Sequence of chain 1.F:
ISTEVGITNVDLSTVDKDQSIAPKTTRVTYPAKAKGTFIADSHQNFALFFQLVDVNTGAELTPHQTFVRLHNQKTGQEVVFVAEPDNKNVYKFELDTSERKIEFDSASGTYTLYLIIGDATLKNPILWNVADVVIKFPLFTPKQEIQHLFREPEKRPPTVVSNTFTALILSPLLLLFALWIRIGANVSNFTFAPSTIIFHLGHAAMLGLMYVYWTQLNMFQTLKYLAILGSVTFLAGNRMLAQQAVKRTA

Sequence of chain 1.D:
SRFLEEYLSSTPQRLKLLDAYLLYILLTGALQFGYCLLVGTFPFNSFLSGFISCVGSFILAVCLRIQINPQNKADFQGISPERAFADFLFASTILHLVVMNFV

This small molecule binds to this protein.
Small molecule (SMILES): C[C@H]1CC[C@]2(OC1)O[C@H]1[C@H](O)[C@@H]3[C@H]4CC[C@@H]5C[C@H](O[C@H]6O[C@@H](CO)[C@H](O)[C@@H](O)[C@@H]6O)[C@@H](O)C[C@@]5(C)[C@@H]4CC[C@@]3(C)[C@@H]1[C@H]2C

Binding-site contacts:
Ligand atom O12 contacts residue ASP28 of chain 1.D at 3.9 Å.
Ligand atom O14 contacts residue TYR16 of chain 1.D at 2.3 Å (h-bond).
Ligand atom C19 contacts residue LEU559 of chain 1.F at 4.3 Å (hydrophobic).
Ligand atom C06 contacts residue ASP28 of chain 1.D at 3.5 Å.
Ligand atom C04 contacts residue TYR16 of chain 1.D at 3.7 Å (hydrophobic).
Ligand atom C85 contacts residue TYR16 of chain 1.D at 3.6 Å (hydrophobic).
Ligand atom O77 contacts residue ARG562 of chain 1.F at 3.7 Å.
Ligand atom C17 contacts residue LYS25 of chain 1.D at 4.3 Å.
Ligand atom O12 contacts residue LEU32 of chain 1.D at 4.3 Å.
Ligand atom C08 contacts residue ASP28 of chain 1.D at 3.0 Å.
Ligand atom C20 contacts residue ARG562 of chain 1.F at 4.3 Å.
Ligand atom O14 contacts residue ASP28 of chain 1.D at 3.6 Å.
Ligand atom C15 contacts residue LEU559 of chain 1.F at 4.4 Å (hydrophobic).
Ligand atom C17 contacts residue ILE563 of chain 1.F at 3.9 Å (hydrophobic).
Ligand atom C13 contacts residue TYR16 of chain 1.D at 3.5 Å (hydrophobic).
Ligand atom O05 contacts residue ASP28 of chain 1.D at 2.7 Å (salt-bridge).
Ligand atom C13 contacts residue ALA29 of chain 1.D at 4.2 Å (hydrophobic).
Ligand atom C13 contacts residue ASP28 of chain 1.D at 4.0 Å.
Ligand atom C17 contacts residue LEU559 of chain 1.F at 4.3 Å (hydrophobic).
Ligand atom C81 contacts residue LEU559 of chain 1.F at 4.1 Å (hydrophobic).
Ligand atom C04 contacts residue ASP28 of chain 1.D at 3.4 Å.
Ligand atom C09 contacts residue ASP28 of chain 1.D at 3.3 Å.
Ligand atom C19 contacts residue ILE563 of chain 1.F at 4.3 Å (hydrophobic).
Ligand atom C80 contacts residue LEU17 of chain 1.D at 3.3 Å (hydrophobic).
Ligand atom O22 contacts residue ARG562 of chain 1.F at 4.1 Å.
Ligand atom C07 contacts residue ASP28 of chain 1.D at 3.4 Å.
Ligand atom C18 contacts residue LEU17 of chain 1.D at 4.4 Å (hydrophobic).
Ligand atom C11 contacts residue ASP28 of chain 1.D at 3.2 Å.
Ligand atom C21 contacts residue ARG562 of chain 1.F at 3.6 Å.
Ligand atom C18 contacts residue LYS25 of chain 1.D at 3.9 Å.
Ligand atom C18 contacts residue ILE563 of chain 1.F at 3.7 Å (hydrophobic).
Ligand atom C11 contacts residue LEU32 of chain 1.D at 4.4 Å (hydrophobic).
Ligand atom O14 contacts residue ALA29 of chain 1.D at 4.4 Å.
Ligand atom C85 contacts residue LEU13 of chain 1.D at 3.8 Å (hydrophobic).
Ligand atom C10 contacts residue LEU31 of chain 1.D at 4.0 Å (hydrophobic).
Ligand atom O05 contacts residue TYR16 of chain 1.D at 4.3 Å.
Ligand atom O14 contacts residue LYS25 of chain 1.D at 3.9 Å.
Ligand atom C10 contacts residue ASP28 of chain 1.D at 3.4 Å.